Sequence of chain 1.B:
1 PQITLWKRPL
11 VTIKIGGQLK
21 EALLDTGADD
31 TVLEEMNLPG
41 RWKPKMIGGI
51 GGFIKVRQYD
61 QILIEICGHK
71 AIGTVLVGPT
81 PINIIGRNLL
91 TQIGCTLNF

Binding-site contacts:
Ligand atom C6 contacts residue GLY48 of chain 1.A at 3.4 Å.
Ligand atom C32 contacts residue ASP25 of chain 1.A at 3.2 Å.
Ligand atom C35 contacts residue PRO81 of chain 1.A at 3.7 Å (hydrophobic).
Ligand atom O26 contacts residue ASP30 of chain 1.B at 3.1 Å (salt-bridge).
Ligand atom C36 contacts residue GLY49 of chain 1.B at 3.6 Å.
Ligand atom C17 contacts residue ASP25 of chain 1.B at 3.3 Å.
Ligand atom C18 contacts residue ILE82 of chain 1.B at 3.7 Å (hydrophobic).
Ligand atom O9 contacts residue ILE50 of chain 1.B at 3.5 Å.
Ligand atom C15 contacts residue GLY27 of chain 1.A at 3.7 Å.
Ligand atom C30 contacts residue GLY48 of chain 1.B at 3.2 Å.
Ligand atom O28 contacts residue ALA28 of chain 1.B at 3.7 Å.
Ligand atom C15 contacts residue ILE82 of chain 1.B at 3.7 Å (hydrophobic).
Ligand atom O28 contacts residue ASP29 of chain 1.B at 2.8 Å (salt-bridge).
Ligand atom C3 contacts residue ASP30 of chain 1.A at 3.0 Å.
Ligand atom C3 contacts residue ALA28 of chain 1.A at 3.5 Å (hydrophobic).
Ligand atom O23 contacts residue ALA28 of chain 1.B at 3.4 Å.
Ligand atom C33 contacts residue GLY27 of chain 1.B at 3.2 Å.
Ligand atom O18 contacts residue ASP25 of chain 1.B at 2.5 Å (salt-bridge).
Ligand atom C29 contacts residue ASP29 of chain 1.B at 3.6 Å.
Ligand atom C12 contacts residue GLY27 of chain 1.A at 3.5 Å.
Ligand atom C29 contacts residue GLY27 of chain 1.B at 3.5 Å.
Ligand atom O18 contacts residue GLY27 of chain 1.B at 3.4 Å.
Ligand atom C36 contacts residue PRO81 of chain 1.A at 3.5 Å (hydrophobic).
Ligand atom N20 contacts residue GLY27 of chain 1.B at 3.0 Å (h-bond).
Ligand atom C20 contacts residue ILE84 of chain 1.B at 3.7 Å (hydrophobic).
Ligand atom C32 contacts residue GLY27 of chain 1.B at 3.7 Å.
Ligand atom C16 contacts residue ASP25 of chain 1.A at 3.0 Å.
Ligand atom C27 contacts residue ASP29 of chain 1.B at 3.5 Å.
Ligand atom C31 contacts residue GLY48 of chain 1.B at 3.2 Å.
Ligand atom O10 contacts residue ILE50 of chain 1.B at 3.0 Å.
Ligand atom C17 contacts residue ASP25 of chain 1.A at 3.2 Å.
Ligand atom O10 contacts residue GLY49 of chain 1.A at 3.3 Å.
Ligand atom O18 contacts residue ASP25 of chain 1.A at 2.6 Å (salt-bridge).
Ligand atom C36 contacts residue ILE50 of chain 1.B at 3.6 Å (hydrophobic).
Ligand atom O10 contacts residue GLY48 of chain 1.A at 3.7 Å.
Ligand atom C2 contacts residue ASP30 of chain 1.A at 3.4 Å.
Ligand atom O26 contacts residue ASP29 of chain 1.B at 3.3 Å (salt-bridge).
Ligand atom C25 contacts residue ILE47 of chain 1.B at 3.7 Å (hydrophobic).
Ligand atom C4 contacts residue ALA28 of chain 1.A at 3.5 Å (hydrophobic).
Ligand atom N1 contacts residue ASP30 of chain 1.A at 3.0 Å (salt-bridge).

Sequence of chain 1.A:
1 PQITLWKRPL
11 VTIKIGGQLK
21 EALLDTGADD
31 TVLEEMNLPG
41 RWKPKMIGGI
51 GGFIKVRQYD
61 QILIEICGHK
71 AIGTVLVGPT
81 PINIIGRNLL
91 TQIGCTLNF

This small molecule binds to this protein.
Small molecule (SMILES): CCC(CC)CN(C[C@@H](O)[C@H](Cc1ccccc1)NC(=O)O[C@H]1CO[C@H]2OCC[C@H]21)S(=O)(=O)c1ccc(N)cc1